Sequence of chain 1.A:
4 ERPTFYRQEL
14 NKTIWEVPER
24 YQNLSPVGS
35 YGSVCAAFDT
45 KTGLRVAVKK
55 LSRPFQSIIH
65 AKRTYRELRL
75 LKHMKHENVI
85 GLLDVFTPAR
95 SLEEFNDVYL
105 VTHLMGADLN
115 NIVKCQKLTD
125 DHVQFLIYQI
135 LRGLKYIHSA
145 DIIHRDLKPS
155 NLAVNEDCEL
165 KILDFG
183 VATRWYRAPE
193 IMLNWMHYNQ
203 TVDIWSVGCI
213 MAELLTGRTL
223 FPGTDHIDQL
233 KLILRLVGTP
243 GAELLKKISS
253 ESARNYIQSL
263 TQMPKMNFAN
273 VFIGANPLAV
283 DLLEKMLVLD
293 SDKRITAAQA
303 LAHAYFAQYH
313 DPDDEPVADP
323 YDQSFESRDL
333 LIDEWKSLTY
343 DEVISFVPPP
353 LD

Binding-site contacts:
Ligand atom CAD contacts residue SER252 of chain 1.A at 3.6 Å.
Ligand atom CAG contacts residue SER293 of chain 1.A at 4.0 Å.
Ligand atom CAC contacts residue TRP197 of chain 1.A at 4.0 Å (hydrophobic).
Ligand atom CAC contacts residue ALA255 of chain 1.A at 3.7 Å (hydrophobic).
Ligand atom N3 contacts residue TRP197 of chain 1.A at 3.3 Å.
Ligand atom CAK contacts residue PRO191 of chain 1.A at 3.8 Å (hydrophobic).
Ligand atom CAO contacts residue TRP197 of chain 1.A at 3.5 Å (hydrophobic).
Ligand atom CAF contacts residue TRP197 of chain 1.A at 3.0 Å (hydrophobic).
Ligand atom CAK contacts residue GLU192 of chain 1.A at 3.4 Å.
Ligand atom CAD contacts residue TRP197 of chain 1.A at 3.5 Å (hydrophobic).
Ligand atom CAJ contacts residue LEU291 of chain 1.A at 3.9 Å (hydrophobic).
Ligand atom NAA contacts residue ASP294 of chain 1.A at 3.1 Å (salt-bridge).
Ligand atom CAJ contacts residue LEU195 of chain 1.A at 3.9 Å (hydrophobic).
Ligand atom CAI contacts residue TRP197 of chain 1.A at 3.2 Å (hydrophobic).
Ligand atom CAU contacts residue GLU192 of chain 1.A at 3.9 Å.
Ligand atom CAK contacts residue LEU195 of chain 1.A at 3.8 Å (hydrophobic).
Ligand atom C4 contacts residue TRP197 of chain 1.A at 3.7 Å (hydrophobic).
Ligand atom CAC contacts residue LEU195 of chain 1.A at 3.4 Å (hydrophobic).
Ligand atom C4 contacts residue LYS249 of chain 1.A at 4.0 Å.
Ligand atom CAJ contacts residue LEU246 of chain 1.A at 3.9 Å (hydrophobic).
Ligand atom CAH contacts residue LEU246 of chain 1.A at 3.4 Å (hydrophobic).
Ligand atom CAK contacts residue LEU291 of chain 1.A at 3.9 Å (hydrophobic).
Ligand atom CAG contacts residue ASP292 of chain 1.A at 3.5 Å.
Ligand atom C5 contacts residue LEU246 of chain 1.A at 4.0 Å (hydrophobic).
Ligand atom NAA contacts residue TRP197 of chain 1.A at 3.8 Å.
Ligand atom CAB contacts residue SER252 of chain 1.A at 3.4 Å.
Ligand atom N3 contacts residue LYS249 of chain 1.A at 4.0 Å.
Ligand atom CAB contacts residue ALA255 of chain 1.A at 3.9 Å (hydrophobic).
Ligand atom CAF contacts residue SER251 of chain 1.A at 3.9 Å.
Ligand atom CAP contacts residue TRP197 of chain 1.A at 3.4 Å (hydrophobic).
Ligand atom CAI contacts residue LYS249 of chain 1.A at 3.4 Å.
Ligand atom CAE contacts residue TRP197 of chain 1.A at 3.6 Å (hydrophobic).
Ligand atom CAD contacts residue SER251 of chain 1.A at 3.6 Å.
Ligand atom NAN contacts residue GLU192 of chain 1.A at 3.8 Å.
Ligand atom C5 contacts residue TRP197 of chain 1.A at 4.0 Å (hydrophobic).
Ligand atom CAU contacts residue LEU195 of chain 1.A at 3.7 Å (hydrophobic).
Ligand atom CAO contacts residue LYS249 of chain 1.A at 4.0 Å.
Ligand atom C2 contacts residue TRP197 of chain 1.A at 3.5 Å (hydrophobic).
Ligand atom NAA contacts residue LYS249 of chain 1.A at 3.8 Å.
Ligand atom CAG contacts residue LEU246 of chain 1.A at 3.9 Å (hydrophobic).

A protein and the small-molecule ligand that binds it are described below.
Small molecule (SMILES): Nc1ccc2c(NC3CC3)nc(-c3ccccc3)nc2c1